A protein and the small-molecule ligand that binds it are described below.
Small molecule (SMILES): Nc1ncnc2c1ncn2[C@@H]1O[C@H](C[Se]CC[C@H](N)C(=O)O)[C@@H](O)[C@H]1O

Binding-site contacts:
Ligand atom O2' contacts residue ASP91 of chain 1.B at 2.6 Å (salt-bridge).
Ligand atom O3' contacts residue MSE96 of chain 1.B at 3.5 Å.
Ligand atom C3' contacts residue SER68 of chain 1.B at 3.6 Å.
Ligand atom C5 contacts residue ASN92 of chain 1.B at 3.4 Å.
Ligand atom CG contacts residue ASN134 of chain 1.B at 3.0 Å.
Ligand atom C4 contacts residue ASN92 of chain 1.B at 3.0 Å.
Ligand atom OXT contacts residue PHE30 of chain 1.B at 3.3 Å.
Ligand atom N3 contacts residue ASN92 of chain 1.B at 3.0 Å (h-bond).
Ligand atom C5' contacts residue PHE139 of chain 1.B at 3.6 Å (hydrophobic).
Ligand atom CB contacts residue SER68 of chain 1.B at 3.5 Å.
Ligand atom CB contacts residue PHE30 of chain 1.B at 3.6 Å (hydrophobic).
Ligand atom N contacts residue ASN134 of chain 1.B at 3.2 Å (h-bond).
Ligand atom O3' contacts residue SER68 of chain 1.B at 2.7 Å (h-bond).
Ligand atom N1 contacts residue ILE120 of chain 1.B at 3.0 Å (h-bond).
Ligand atom O3' contacts residue ASP91 of chain 1.B at 2.5 Å (salt-bridge).
Ligand atom C6 contacts residue ASN92 of chain 1.B at 3.4 Å.
Ligand atom N9 contacts residue ASN92 of chain 1.B at 3.5 Å (h-bond).
Ligand atom N1 contacts residue ASP119 of chain 1.B at 3.6 Å.
Ligand atom C3' contacts residue ASP91 of chain 1.B at 3.5 Å.
Ligand atom CG contacts residue GLY66 of chain 1.B at 3.7 Å.
Ligand atom O contacts residue TYR41 of chain 1.B at 3.3 Å (h-bond).
Ligand atom N1 contacts residue ASN92 of chain 1.B at 3.5 Å.
Ligand atom OXT contacts residue TYR41 of chain 1.B at 2.4 Å (h-bond).
Ligand atom N contacts residue GLY66 of chain 1.B at 2.7 Å (h-bond).
Ligand atom C5' contacts residue PHE135 of chain 1.B at 3.4 Å (hydrophobic).
Ligand atom C2 contacts residue ASN92 of chain 1.B at 3.3 Å.
Ligand atom C2' contacts residue ASP91 of chain 1.B at 3.7 Å.
Ligand atom N6 contacts residue ASP119 of chain 1.B at 3.5 Å (salt-bridge).
Ligand atom SE contacts residue SER68 of chain 1.B at 3.6 Å.
Ligand atom O2' contacts residue ASN92 of chain 1.B at 3.4 Å (h-bond).
Ligand atom C contacts residue TYR41 of chain 1.B at 3.2 Å (hydrophobic).
Ligand atom C2 contacts residue ASN118 of chain 1.B at 3.6 Å.
Ligand atom CA contacts residue SER68 of chain 1.B at 3.3 Å.
Ligand atom SE contacts residue PHE30 of chain 1.B at 3.4 Å.
Ligand atom O contacts residue ASN134 of chain 1.B at 3.5 Å (h-bond).
Ligand atom C3' contacts residue PHE22 of chain 1.B at 3.5 Å (hydrophobic).
Ligand atom C2 contacts residue ILE120 of chain 1.B at 3.5 Å (hydrophobic).
Ligand atom CA contacts residue GLY66 of chain 1.B at 3.5 Å.
Ligand atom CG contacts residue SER68 of chain 1.B at 3.4 Å.
Ligand atom CB contacts residue ASN134 of chain 1.B at 3.4 Å.

Sequence of chain 1.B:
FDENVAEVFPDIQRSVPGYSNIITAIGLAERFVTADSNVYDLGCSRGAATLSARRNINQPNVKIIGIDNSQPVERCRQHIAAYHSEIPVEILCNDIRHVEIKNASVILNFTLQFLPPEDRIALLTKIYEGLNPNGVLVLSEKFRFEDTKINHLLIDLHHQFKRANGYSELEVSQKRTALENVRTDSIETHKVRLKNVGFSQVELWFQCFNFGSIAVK